This protein binds this small molecule.
Small molecule (SMILES): O=c1cc(-c2ccccc2)oc2ccccc12

Binding-site contacts:
Ligand atom C5 contacts residue PHE87 of chain 1.A at 4.0 Å (hydrophobic).
Ligand atom C4' contacts residue LEU106 of chain 1.A at 4.0 Å (hydrophobic).
Ligand atom O4 contacts residue LEU54 of chain 1.A at 3.4 Å (h-bond).
Ligand atom C2 contacts residue PHE87 of chain 1.A at 3.7 Å (hydrophobic).
Ligand atom O1 contacts residue LEU54 of chain 1.A at 3.7 Å.
Ligand atom C4 contacts residue PHE87 of chain 1.A at 3.9 Å (hydrophobic).
Ligand atom O4 contacts residue ALA55 of chain 1.A at 3.4 Å.
Ligand atom C3' contacts residue GLY105 of chain 1.A at 3.7 Å.
Ligand atom C6' contacts residue LEU54 of chain 1.A at 3.7 Å (hydrophobic).
Ligand atom O4 contacts residue PHE87 of chain 1.A at 3.9 Å.
Ligand atom O4 contacts residue CYS56 of chain 1.A at 3.5 Å (h-bond).
Ligand atom C4' contacts residue GLY116 of chain 1.A at 3.9 Å.
Ligand atom C2' contacts residue SER107 of chain 1.A at 3.6 Å.
Ligand atom C3 contacts residue CYS56 of chain 1.A at 3.4 Å (hydrophobic).
Ligand atom C4A contacts residue PHE87 of chain 1.A at 4.0 Å (hydrophobic).
Ligand atom C5' contacts residue VAL104 of chain 1.A at 4.0 Å (hydrophobic).
Ligand atom C5' contacts residue CYS46 of chain 1.A at 4.0 Å (hydrophobic).
Ligand atom C5 contacts residue LEU54 of chain 1.A at 3.2 Å (hydrophobic).
Ligand atom O4 contacts residue PHE85 of chain 1.A at 2.8 Å (h-bond).
Ligand atom C5 contacts residue LEU86 of chain 1.A at 3.6 Å (hydrophobic).
Ligand atom C4 contacts residue CYS56 of chain 1.A at 4.0 Å (hydrophobic).
Ligand atom C2' contacts residue PHE87 of chain 1.A at 3.9 Å (hydrophobic).
Ligand atom C6' contacts residue CYS46 of chain 1.A at 3.7 Å (hydrophobic).
Ligand atom C4 contacts residue ALA55 of chain 1.A at 3.9 Å (hydrophobic).
Ligand atom C4 contacts residue LEU54 of chain 1.A at 3.3 Å (hydrophobic).
Ligand atom C5' contacts residue GLY105 of chain 1.A at 3.7 Å.
Ligand atom O1 contacts residue PHE87 of chain 1.A at 3.9 Å.
Ligand atom C3 contacts residue CYS46 of chain 1.A at 3.6 Å (hydrophobic).
Ligand atom C3' contacts residue SER107 of chain 1.A at 3.6 Å.
Ligand atom C2 contacts residue LEU54 of chain 1.A at 3.8 Å (hydrophobic).
Ligand atom C6 contacts residue LEU86 of chain 1.A at 4.0 Å (hydrophobic).
Ligand atom C5' contacts residue GLN103 of chain 1.A at 3.4 Å.
Ligand atom C4' contacts residue GLY105 of chain 1.A at 3.4 Å.
Ligand atom C8A contacts residue LEU54 of chain 1.A at 4.0 Å (hydrophobic).
Ligand atom C3' contacts residue LEU106 of chain 1.A at 3.6 Å (hydrophobic).
Ligand atom C4' contacts residue VAL104 of chain 1.A at 3.9 Å (hydrophobic).
Ligand atom C1' contacts residue CYS46 of chain 1.A at 4.0 Å (hydrophobic).
Ligand atom C3 contacts residue PHE87 of chain 1.A at 3.6 Å (hydrophobic).
Ligand atom C4A contacts residue LEU54 of chain 1.A at 3.2 Å (hydrophobic).
Ligand atom O4 contacts residue LEU86 of chain 1.A at 3.4 Å.

Sequence of chain 1.A:
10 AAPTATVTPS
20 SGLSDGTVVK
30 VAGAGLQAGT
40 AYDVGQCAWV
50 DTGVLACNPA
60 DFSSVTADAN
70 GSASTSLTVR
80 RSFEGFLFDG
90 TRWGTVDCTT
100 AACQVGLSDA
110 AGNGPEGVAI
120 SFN